Sequence of chain 1.B:
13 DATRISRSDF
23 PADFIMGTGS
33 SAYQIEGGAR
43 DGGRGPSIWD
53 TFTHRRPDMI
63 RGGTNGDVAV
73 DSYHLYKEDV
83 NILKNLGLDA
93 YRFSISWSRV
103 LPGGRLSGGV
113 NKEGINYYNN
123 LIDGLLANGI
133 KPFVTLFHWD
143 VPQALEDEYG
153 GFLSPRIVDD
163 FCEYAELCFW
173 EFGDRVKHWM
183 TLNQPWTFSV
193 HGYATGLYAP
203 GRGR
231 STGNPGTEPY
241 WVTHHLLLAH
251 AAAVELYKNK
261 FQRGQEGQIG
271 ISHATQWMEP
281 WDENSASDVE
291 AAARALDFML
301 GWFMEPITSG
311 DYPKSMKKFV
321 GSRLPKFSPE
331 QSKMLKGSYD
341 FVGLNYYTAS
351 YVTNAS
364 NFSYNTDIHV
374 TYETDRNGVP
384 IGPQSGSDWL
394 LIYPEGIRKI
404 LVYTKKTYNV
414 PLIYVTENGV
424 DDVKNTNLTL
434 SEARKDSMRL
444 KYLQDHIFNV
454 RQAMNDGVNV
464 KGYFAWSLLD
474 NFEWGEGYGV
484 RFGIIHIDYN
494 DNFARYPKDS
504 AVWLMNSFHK

A small-molecule ligand and the protein it binds are described below.
Small molecule (SMILES): C=C[C@H]1[C@H](O[C@@H]2O[C@H](CO)[C@@H](O)[C@H](O)[C@H]2O)OC=C(C(=O)OC)[C@H]1CC=O

Binding-site contacts:
Ligand atom C20 contacts residue GLU476 of chain 1.B at 3.3 Å.
Ligand atom C8 contacts residue TYR200 of chain 1.B at 3.7 Å (hydrophobic).
Ligand atom O24 contacts residue GLU476 of chain 1.B at 2.6 Å (salt-bridge).
Ligand atom C17 contacts residue TYR347 of chain 1.B at 4.1 Å (hydrophobic).
Ligand atom O25 contacts residue TRP469 of chain 1.B at 2.8 Å (h-bond).
Ligand atom O25 contacts residue GLU476 of chain 1.B at 2.7 Å (salt-bridge).
Ligand atom C21 contacts residue TRP469 of chain 1.B at 4.0 Å (hydrophobic).
Ligand atom C18 contacts residue GLU420 of chain 1.B at 4.0 Å.
Ligand atom O27 contacts residue GLN186 of chain 1.B at 3.3 Å (h-bond).
Ligand atom O13 contacts residue GLN276 of chain 1.B at 4.0 Å.
Ligand atom C19 contacts residue GLN36 of chain 1.B at 4.0 Å.
Ligand atom C15 contacts residue THR275 of chain 1.B at 3.1 Å.
Ligand atom O26 contacts residue HIS140 of chain 1.B at 3.5 Å.
Ligand atom C1 contacts residue GLN186 of chain 1.B at 4.0 Å.
Ligand atom C2 contacts residue THR189 of chain 1.B at 4.1 Å.
Ligand atom C19 contacts residue TRP469 of chain 1.B at 3.6 Å (hydrophobic).
Ligand atom O26 contacts residue GLN36 of chain 1.B at 3.0 Å (h-bond).
Ligand atom C18 contacts residue GLN186 of chain 1.B at 3.9 Å.
Ligand atom O5 contacts residue TYR347 of chain 1.B at 3.9 Å.
Ligand atom C17 contacts residue GLN186 of chain 1.B at 4.0 Å.
Ligand atom O5 contacts residue GLN186 of chain 1.B at 3.3 Å (h-bond).
Ligand atom O24 contacts residue PHE485 of chain 1.B at 4.0 Å.
Ligand atom O1 contacts residue GLN186 of chain 1.B at 3.3 Å (h-bond).
Ligand atom C20 contacts residue TRP477 of chain 1.B at 3.8 Å (hydrophobic).
Ligand atom O26 contacts residue TRP477 of chain 1.B at 2.9 Å (h-bond).
Ligand atom O25 contacts residue GLN36 of chain 1.B at 3.0 Å (h-bond).
Ligand atom C20 contacts residue GLN36 of chain 1.B at 3.8 Å.
Ligand atom C20 contacts residue TRP469 of chain 1.B at 3.7 Å (hydrophobic).
Ligand atom C7 contacts residue TYR200 of chain 1.B at 3.5 Å (hydrophobic).
Ligand atom C23 contacts residue GLU476 of chain 1.B at 3.1 Å.
Ligand atom O26 contacts residue TRP469 of chain 1.B at 3.7 Å.
Ligand atom O27 contacts residue GLU420 of chain 1.B at 2.9 Å (salt-bridge).
Ligand atom C23 contacts residue PHE485 of chain 1.B at 3.3 Å (hydrophobic).
Ligand atom C15 contacts residue GLN276 of chain 1.B at 3.6 Å.
Ligand atom C12 contacts residue TRP392 of chain 1.B at 4.0 Å (hydrophobic).
Ligand atom C21 contacts residue GLU476 of chain 1.B at 3.8 Å.
Ligand atom O14 contacts residue THR348 of chain 1.B at 3.8 Å.
Ligand atom O27 contacts residue TYR347 of chain 1.B at 4.1 Å.
Ligand atom C5 contacts residue TYR347 of chain 1.B at 3.8 Å (hydrophobic).
Ligand atom C19 contacts residue TRP477 of chain 1.B at 3.8 Å (hydrophobic).